Sequence of chain 1.B:
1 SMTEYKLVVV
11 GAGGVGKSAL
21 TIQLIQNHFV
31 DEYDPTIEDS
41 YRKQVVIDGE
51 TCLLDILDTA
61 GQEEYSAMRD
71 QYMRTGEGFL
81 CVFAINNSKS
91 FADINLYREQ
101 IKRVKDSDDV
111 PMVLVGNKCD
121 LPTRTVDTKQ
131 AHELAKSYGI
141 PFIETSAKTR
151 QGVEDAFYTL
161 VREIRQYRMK

This small molecule binds to this protein.
Small molecule (SMILES): Nc1nc2c(ncn2[C@@H]2O[C@H](CO[P](=O)(O)O[P](=O)(O)NP(=O)(O)O)[C@@H](O)[C@H]2O)c(=O)[nH]1

Binding-site contacts:
Ligand atom O2B contacts residue MG1 of chain 1.H at 2.0 Å.
Ligand atom O1A contacts residue ALA19 of chain 1.B at 2.8 Å (h-bond).
Ligand atom O2G contacts residue LYS17 of chain 1.B at 2.7 Å (salt-bridge).
Ligand atom O3' contacts residue ASP31 of chain 1.B at 3.1 Å (salt-bridge).
Ligand atom O6 contacts residue ASP120 of chain 1.B at 3.5 Å (salt-bridge).
Ligand atom O1A contacts residue GLY16 of chain 1.B at 3.3 Å.
Ligand atom O6 contacts residue SER146 of chain 1.B at 3.4 Å.
Ligand atom O3A contacts residue GLY14 of chain 1.B at 3.6 Å.
Ligand atom N1 contacts residue ASP120 of chain 1.B at 2.8 Å (salt-bridge).
Ligand atom N7 contacts residue ASN117 of chain 1.B at 3.1 Å (h-bond).
Ligand atom O6 contacts residue LYS148 of chain 1.B at 3.5 Å (salt-bridge).
Ligand atom O2' contacts residue VAL30 of chain 1.B at 2.6 Å (h-bond).
Ligand atom O1A contacts residue SER18 of chain 1.B at 3.3 Å (h-bond).
Ligand atom N2 contacts residue ASP120 of chain 1.B at 2.9 Å (salt-bridge).
Ligand atom C5' contacts residue GLY14 of chain 1.B at 3.6 Å.
Ligand atom O1B contacts residue LYS17 of chain 1.B at 2.8 Å (salt-bridge).
Ligand atom O2B contacts residue SER18 of chain 1.B at 2.9 Å (h-bond).
Ligand atom O3A contacts residue GLY16 of chain 1.B at 3.2 Å (h-bond).
Ligand atom O2' contacts residue ASP31 of chain 1.B at 3.1 Å (salt-bridge).
Ligand atom O3G contacts residue PRO35 of chain 1.B at 3.3 Å.
Ligand atom PG contacts residue MG1 of chain 1.H at 3.2 Å.
Ligand atom N3B contacts residue GLY14 of chain 1.B at 3.1 Å (h-bond).
Ligand atom O2G contacts residue GLY13 of chain 1.B at 3.5 Å.
Ligand atom O6 contacts residue ASN117 of chain 1.B at 3.3 Å (h-bond).
Ligand atom C8 contacts residue ALA19 of chain 1.B at 3.5 Å (hydrophobic).
Ligand atom C2' contacts residue VAL30 of chain 1.B at 3.5 Å (hydrophobic).
Ligand atom O6 contacts residue LYS118 of chain 1.B at 3.4 Å.
Ligand atom O2B contacts residue LYS17 of chain 1.B at 3.6 Å (salt-bridge).
Ligand atom O1G contacts residue THR36 of chain 1.B at 2.9 Å (h-bond).
Ligand atom O1B contacts residue GLY16 of chain 1.B at 3.1 Å (h-bond).
Ligand atom O2G contacts residue GLY61 of chain 1.B at 2.8 Å (h-bond).
Ligand atom N3B contacts residue MG1 of chain 1.H at 3.4 Å.
Ligand atom O2' contacts residue PHE29 of chain 1.B at 3.3 Å.
Ligand atom PB contacts residue MG1 of chain 1.H at 3.2 Å.
Ligand atom O1B contacts residue VAL15 of chain 1.B at 3.3 Å (h-bond).
Ligand atom O4' contacts residue LYS118 of chain 1.B at 3.2 Å (salt-bridge).
Ligand atom O1G contacts residue MG1 of chain 1.H at 2.0 Å.
Ligand atom O3G contacts residue TYR33 of chain 1.B at 3.4 Å (h-bond).
Ligand atom O6 contacts residue ALA147 of chain 1.B at 2.8 Å (h-bond).
Ligand atom N2 contacts residue LEU121 of chain 1.B at 3.5 Å.